Sequence of chain 1.M:
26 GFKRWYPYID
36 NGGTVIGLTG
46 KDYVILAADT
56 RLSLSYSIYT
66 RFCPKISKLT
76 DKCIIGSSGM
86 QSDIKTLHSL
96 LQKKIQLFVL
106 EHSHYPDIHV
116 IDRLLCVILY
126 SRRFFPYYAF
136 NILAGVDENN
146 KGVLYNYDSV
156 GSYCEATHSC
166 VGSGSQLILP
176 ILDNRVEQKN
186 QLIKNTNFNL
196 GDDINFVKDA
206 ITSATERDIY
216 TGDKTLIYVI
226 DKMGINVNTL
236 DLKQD

Binding-site contacts:
Ligand atom C22 contacts residue TYR158 of chain 1.M at 3.5 Å (hydrophobic).
Ligand atom C03 contacts residue THR1 of chain 1.L at 2.5 Å.
Ligand atom C15 contacts residue GLY47 of chain 1.L at 3.3 Å.
Ligand atom O01 contacts residue SER130 of chain 1.L at 3.2 Å (h-bond).
Ligand atom C33 contacts residue TYR158 of chain 1.M at 3.5 Å (hydrophobic).
Ligand atom N02 contacts residue ALA20 of chain 1.L at 3.6 Å.
Ligand atom C14 contacts residue GLY47 of chain 1.L at 3.5 Å.
Ligand atom N03 contacts residue SER21 of chain 1.L at 2.7 Å (h-bond).
Ligand atom C30 contacts residue TYR158 of chain 1.M at 3.6 Å (hydrophobic).
Ligand atom O03 contacts residue SER21 of chain 1.L at 3.2 Å (h-bond).
Ligand atom C21 contacts residue SER21 of chain 1.L at 3.4 Å.
Ligand atom C36 contacts residue SER27 of chain 1.L at 3.5 Å.
Ligand atom C24 contacts residue PHE135 of chain 1.M at 3.6 Å (hydrophobic).
Ligand atom C12 contacts residue GLU32 of chain 1.L at 3.5 Å.
Ligand atom N05 contacts residue ASP153 of chain 1.M at 3.2 Å (salt-bridge).
Ligand atom O01 contacts residue THR1 of chain 1.L at 3.5 Å.
Ligand atom C27 contacts residue ASP153 of chain 1.M at 3.5 Å.
Ligand atom O03 contacts residue ALA20 of chain 1.L at 3.5 Å.
Ligand atom C34 contacts residue TYR158 of chain 1.M at 3.5 Å (hydrophobic).
Ligand atom N06 contacts residue ASP153 of chain 1.M at 3.6 Å.
Ligand atom C02 contacts residue THR1 of chain 1.L at 1.5 Å.
Ligand atom C35 contacts residue ASN151 of chain 1.M at 3.5 Å.
Ligand atom C36 contacts residue ASN151 of chain 1.M at 3.3 Å.
Ligand atom C08 contacts residue ALA49 of chain 1.L at 3.3 Å (hydrophobic).
Ligand atom C04 contacts residue SER130 of chain 1.L at 3.4 Å.
Ligand atom C01 contacts residue THR1 of chain 1.L at 2.3 Å.
Ligand atom N02 contacts residue ALA49 of chain 1.L at 3.4 Å.
Ligand atom N01 contacts residue GLY47 of chain 1.L at 2.8 Å (h-bond).
Ligand atom O02 contacts residue GLY47 of chain 1.L at 3.3 Å.
Ligand atom C31 contacts residue SER27 of chain 1.L at 3.4 Å.
Ligand atom C28 contacts residue ASP153 of chain 1.M at 3.4 Å.
Ligand atom O04 contacts residue ALA49 of chain 1.L at 3.4 Å (h-bond).
Ligand atom N04 contacts residue ASP153 of chain 1.M at 3.5 Å (salt-bridge).
Ligand atom C13 contacts residue ALA49 of chain 1.L at 3.6 Å (hydrophobic).
Ligand atom C05 contacts residue THR1 of chain 1.L at 2.7 Å.
Ligand atom C30 contacts residue SER27 of chain 1.L at 3.6 Å.
Ligand atom O01 contacts residue GLY129 of chain 1.L at 3.4 Å.
Ligand atom N02 contacts residue VAL31 of chain 1.L at 3.6 Å.
Ligand atom C32 contacts residue ASP153 of chain 1.M at 3.5 Å.
Ligand atom C20 contacts residue SER21 of chain 1.L at 3.5 Å.

A protein and the small-molecule ligand that binds it are described below.
Small molecule (SMILES): CC(C)C[C@H](NC(=O)[C@H](Cc1c[nH]c2ccccc12)NC(=O)CN1CCOCC1)C(=O)N[C@H](/C=C/S(C)(=O)=O)Cc1c[nH]c2ccccc12

Sequence of chain 1.L:
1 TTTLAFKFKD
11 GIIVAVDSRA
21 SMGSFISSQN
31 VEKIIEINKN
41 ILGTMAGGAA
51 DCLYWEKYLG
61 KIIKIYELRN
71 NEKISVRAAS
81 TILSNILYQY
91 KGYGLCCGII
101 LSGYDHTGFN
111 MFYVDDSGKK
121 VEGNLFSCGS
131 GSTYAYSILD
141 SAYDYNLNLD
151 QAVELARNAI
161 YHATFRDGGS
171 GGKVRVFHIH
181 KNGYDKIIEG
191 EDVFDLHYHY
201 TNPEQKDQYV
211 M